Sequence of chain 1.A:
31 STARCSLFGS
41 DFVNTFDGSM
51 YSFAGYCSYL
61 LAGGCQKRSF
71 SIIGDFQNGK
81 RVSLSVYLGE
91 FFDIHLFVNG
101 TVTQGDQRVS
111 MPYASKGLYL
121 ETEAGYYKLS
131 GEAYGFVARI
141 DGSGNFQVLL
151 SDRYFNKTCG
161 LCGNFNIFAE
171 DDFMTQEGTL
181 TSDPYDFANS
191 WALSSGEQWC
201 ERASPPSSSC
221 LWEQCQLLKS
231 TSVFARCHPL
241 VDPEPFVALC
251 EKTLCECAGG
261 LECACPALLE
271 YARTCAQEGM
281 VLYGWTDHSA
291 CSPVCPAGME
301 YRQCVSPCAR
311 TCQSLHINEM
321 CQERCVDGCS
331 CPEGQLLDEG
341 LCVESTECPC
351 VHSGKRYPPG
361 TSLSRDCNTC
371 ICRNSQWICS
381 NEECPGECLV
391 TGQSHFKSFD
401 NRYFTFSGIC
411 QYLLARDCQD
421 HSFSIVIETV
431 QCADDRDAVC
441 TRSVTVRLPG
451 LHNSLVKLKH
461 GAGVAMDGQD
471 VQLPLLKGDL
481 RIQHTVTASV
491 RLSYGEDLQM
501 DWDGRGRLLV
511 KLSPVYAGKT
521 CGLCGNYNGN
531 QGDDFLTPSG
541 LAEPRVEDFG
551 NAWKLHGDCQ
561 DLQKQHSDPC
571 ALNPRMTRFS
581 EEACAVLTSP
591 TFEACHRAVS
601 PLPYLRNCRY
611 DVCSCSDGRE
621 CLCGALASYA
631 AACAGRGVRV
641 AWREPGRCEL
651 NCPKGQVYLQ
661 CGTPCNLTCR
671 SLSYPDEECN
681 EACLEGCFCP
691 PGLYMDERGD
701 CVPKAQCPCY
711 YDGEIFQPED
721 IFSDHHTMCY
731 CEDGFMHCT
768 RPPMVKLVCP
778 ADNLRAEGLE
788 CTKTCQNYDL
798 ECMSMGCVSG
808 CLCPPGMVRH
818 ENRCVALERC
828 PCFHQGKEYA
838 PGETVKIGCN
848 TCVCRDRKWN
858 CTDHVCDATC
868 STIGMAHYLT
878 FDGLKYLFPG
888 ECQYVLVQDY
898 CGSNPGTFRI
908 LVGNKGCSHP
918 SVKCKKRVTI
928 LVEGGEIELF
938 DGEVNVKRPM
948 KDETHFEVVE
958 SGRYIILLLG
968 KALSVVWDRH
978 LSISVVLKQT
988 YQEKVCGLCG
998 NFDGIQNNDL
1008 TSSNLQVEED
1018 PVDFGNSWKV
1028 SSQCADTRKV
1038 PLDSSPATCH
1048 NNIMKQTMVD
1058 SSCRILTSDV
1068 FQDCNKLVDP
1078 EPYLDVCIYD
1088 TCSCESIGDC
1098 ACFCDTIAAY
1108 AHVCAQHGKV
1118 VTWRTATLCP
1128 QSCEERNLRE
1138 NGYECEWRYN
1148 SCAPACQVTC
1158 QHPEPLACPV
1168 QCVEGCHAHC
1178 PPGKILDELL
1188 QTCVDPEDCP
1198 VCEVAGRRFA

This protein binds this small molecule.
Small molecule (SMILES): CC(=O)N[C@@H]1[C@@H](O)[C@H](O)[C@@H](CO)O[C@H]1O

Binding-site contacts:
Ligand atom O7 contacts residue PHE155 of chain 1.A at 3.8 Å.
Ligand atom O7 contacts residue ASN156 of chain 1.A at 3.0 Å (h-bond).
Ligand atom O5 contacts residue ASN156 of chain 1.A at 2.4 Å (h-bond).
Ligand atom C1 contacts residue ASN156 of chain 1.A at 1.4 Å.
Ligand atom C5 contacts residue ASN156 of chain 1.A at 3.7 Å.
Ligand atom N2 contacts residue ASN156 of chain 1.A at 2.9 Å (h-bond).
Ligand atom C8 contacts residue PHE155 of chain 1.A at 4.1 Å (hydrophobic).
Ligand atom C7 contacts residue PHE155 of chain 1.A at 4.2 Å (hydrophobic).
Ligand atom C4 contacts residue ASN156 of chain 1.A at 4.2 Å.
Ligand atom C2 contacts residue ASN156 of chain 1.A at 2.4 Å.
Ligand atom C7 contacts residue ASN156 of chain 1.A at 3.1 Å.
Ligand atom C8 contacts residue ASN156 of chain 1.A at 4.3 Å.
Ligand atom C3 contacts residue ASN156 of chain 1.A at 3.8 Å.